Binding-site contacts:
Ligand atom CE1 contacts residue MET843 of chain 37.T at 4.1 Å (hydrophobic).
Ligand atom CD contacts residue ARG46 of chain 37.V at 3.9 Å.
Ligand atom N contacts residue TYR619 of chain 37.T at 3.4 Å.
Ligand atom CB contacts residue TYR619 of chain 37.T at 4.0 Å (hydrophobic).
Ligand atom O contacts residue TYR619 of chain 37.T at 3.9 Å.
Ligand atom CG contacts residue PHE896 of chain 37.T at 3.4 Å (hydrophobic).
Ligand atom CB contacts residue TYR619 of chain 37.T at 3.1 Å (hydrophobic).
Ligand atom C contacts residue ASN617 of chain 37.T at 4.2 Å.
Ligand atom CG contacts residue ASN617 of chain 37.T at 3.6 Å.
Ligand atom N contacts residue CYS621 of chain 37.T at 3.2 Å (h-bond).
Ligand atom CB contacts residue CYS621 of chain 37.T at 3.7 Å (hydrophobic).
Ligand atom CD contacts residue ASN617 of chain 37.T at 2.8 Å.
Ligand atom CD2 contacts residue ARG845 of chain 37.T at 3.8 Å.
Ligand atom C contacts residue TYR619 of chain 37.T at 3.4 Å (hydrophobic).
Ligand atom CB contacts residue ARG649 of chain 37.T at 3.6 Å.
Ligand atom ND1 contacts residue GLU894 of chain 37.T at 3.9 Å.
Ligand atom CA contacts residue ARG649 of chain 37.T at 3.9 Å.
Ligand atom O contacts residue ARG845 of chain 37.T at 4.2 Å.
Ligand atom ND1 contacts residue LEU348 of chain 37.T at 4.2 Å.
Ligand atom CA contacts residue ASN617 of chain 37.T at 4.2 Å.
Ligand atom CE1 contacts residue LEU348 of chain 37.T at 4.0 Å (hydrophobic).
Ligand atom CA contacts residue TYR619 of chain 37.T at 3.6 Å (hydrophobic).
Ligand atom CB contacts residue GLU894 of chain 37.T at 4.2 Å.
Ligand atom CD contacts residue CYS621 of chain 37.T at 4.2 Å (hydrophobic).
Ligand atom C contacts residue ARG649 of chain 37.T at 4.2 Å.
Ligand atom C contacts residue ARG649 of chain 37.T at 3.8 Å.
Ligand atom CB contacts residue ARG649 of chain 37.T at 3.8 Å.
Ligand atom N contacts residue ASP618 of chain 37.T at 3.5 Å (salt-bridge).
Ligand atom CA contacts residue ARG649 of chain 37.T at 4.0 Å.
Ligand atom CA contacts residue TYR619 of chain 37.T at 3.8 Å (hydrophobic).
Ligand atom CG contacts residue ARG46 of chain 37.V at 3.7 Å.
Ligand atom CD2 contacts residue GLU894 of chain 37.T at 4.2 Å.
Ligand atom CB contacts residue PHE896 of chain 37.T at 3.9 Å (hydrophobic).
Ligand atom CA contacts residue CYS621 of chain 37.T at 3.1 Å (hydrophobic).
Ligand atom O contacts residue ARG649 of chain 37.T at 3.2 Å (salt-bridge).
Ligand atom CG contacts residue GLU894 of chain 37.T at 3.8 Å.
Ligand atom N contacts residue ARG649 of chain 37.T at 3.8 Å.
Ligand atom N contacts residue ASN617 of chain 37.T at 2.8 Å (h-bond).
Ligand atom N contacts residue TYR619 of chain 37.T at 3.7 Å.
Ligand atom CE1 contacts residue GLU894 of chain 37.T at 4.3 Å.

Sequence of chain 37.V:
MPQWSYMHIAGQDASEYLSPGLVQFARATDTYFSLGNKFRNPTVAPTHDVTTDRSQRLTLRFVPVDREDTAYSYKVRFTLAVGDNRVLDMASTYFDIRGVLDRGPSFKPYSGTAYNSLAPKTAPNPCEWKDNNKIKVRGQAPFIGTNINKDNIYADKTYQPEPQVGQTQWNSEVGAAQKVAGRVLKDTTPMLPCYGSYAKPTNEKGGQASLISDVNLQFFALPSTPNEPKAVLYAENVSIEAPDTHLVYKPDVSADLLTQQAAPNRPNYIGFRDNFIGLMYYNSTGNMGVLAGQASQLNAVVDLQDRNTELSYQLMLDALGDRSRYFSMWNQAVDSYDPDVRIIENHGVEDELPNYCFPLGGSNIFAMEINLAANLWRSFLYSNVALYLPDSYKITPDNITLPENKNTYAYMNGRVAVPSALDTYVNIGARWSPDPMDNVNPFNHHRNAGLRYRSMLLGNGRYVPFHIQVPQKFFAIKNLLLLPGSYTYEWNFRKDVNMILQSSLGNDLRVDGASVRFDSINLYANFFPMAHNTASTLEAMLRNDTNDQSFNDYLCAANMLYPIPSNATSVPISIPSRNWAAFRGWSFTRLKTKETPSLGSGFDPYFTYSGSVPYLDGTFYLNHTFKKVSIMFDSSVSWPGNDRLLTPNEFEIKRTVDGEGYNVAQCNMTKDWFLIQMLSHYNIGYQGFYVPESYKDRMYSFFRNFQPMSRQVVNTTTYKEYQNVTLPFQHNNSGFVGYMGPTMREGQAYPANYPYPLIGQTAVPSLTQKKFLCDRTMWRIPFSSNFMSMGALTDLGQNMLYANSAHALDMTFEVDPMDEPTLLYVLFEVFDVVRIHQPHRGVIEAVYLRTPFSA

Sequence of chain 37.T:
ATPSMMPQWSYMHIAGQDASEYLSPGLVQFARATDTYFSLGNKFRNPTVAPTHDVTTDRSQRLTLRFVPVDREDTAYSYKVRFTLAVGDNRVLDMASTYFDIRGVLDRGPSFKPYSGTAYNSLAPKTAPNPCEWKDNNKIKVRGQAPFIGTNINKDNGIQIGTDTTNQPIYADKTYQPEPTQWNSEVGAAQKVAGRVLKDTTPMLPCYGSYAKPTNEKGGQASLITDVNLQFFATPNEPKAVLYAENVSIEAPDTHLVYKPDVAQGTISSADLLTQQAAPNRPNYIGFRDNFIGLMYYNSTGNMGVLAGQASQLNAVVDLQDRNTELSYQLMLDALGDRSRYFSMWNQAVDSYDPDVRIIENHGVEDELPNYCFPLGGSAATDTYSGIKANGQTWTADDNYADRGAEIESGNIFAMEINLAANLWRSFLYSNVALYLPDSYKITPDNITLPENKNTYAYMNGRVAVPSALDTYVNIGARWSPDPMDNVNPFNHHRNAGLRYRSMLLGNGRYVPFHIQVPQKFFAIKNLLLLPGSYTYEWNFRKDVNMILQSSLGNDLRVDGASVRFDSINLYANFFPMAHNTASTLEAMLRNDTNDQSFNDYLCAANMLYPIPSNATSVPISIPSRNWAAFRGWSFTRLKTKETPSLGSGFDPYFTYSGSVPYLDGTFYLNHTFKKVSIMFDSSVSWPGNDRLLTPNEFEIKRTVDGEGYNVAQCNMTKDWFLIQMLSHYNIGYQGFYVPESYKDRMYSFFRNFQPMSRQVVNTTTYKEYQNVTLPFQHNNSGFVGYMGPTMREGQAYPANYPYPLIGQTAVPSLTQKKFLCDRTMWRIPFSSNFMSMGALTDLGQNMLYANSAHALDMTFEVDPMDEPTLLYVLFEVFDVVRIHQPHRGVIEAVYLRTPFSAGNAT

A protein and the small-molecule ligand that binds it are described below.
Small molecule (SMILES): NC(N)=NCCC[C@H](NC(=O)[C@@H]1CCCN1)C(=O)N[C@H](C=O)CC1=NC=NC1